Sequence of chain 1.A:
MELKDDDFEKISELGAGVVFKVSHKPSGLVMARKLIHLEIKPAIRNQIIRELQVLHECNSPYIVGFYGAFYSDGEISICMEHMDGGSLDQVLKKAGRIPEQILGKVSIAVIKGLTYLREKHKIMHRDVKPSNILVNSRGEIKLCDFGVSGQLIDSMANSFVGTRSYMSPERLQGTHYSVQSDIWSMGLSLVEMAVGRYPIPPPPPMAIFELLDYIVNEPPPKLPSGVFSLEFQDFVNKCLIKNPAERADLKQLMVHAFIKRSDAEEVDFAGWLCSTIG

The protein below binds the small molecule below.
Small molecule (SMILES): CNS(=O)(=O)Nc1nccc(Cc2c(C)c3ccc(Oc4ncccn4)cc3oc2=O)c1F

Binding-site contacts:
Ligand atom O10 contacts residue VAL151 of chain 1.A at 3.2 Å.
Ligand atom C4 contacts residue LEU58 of chain 1.A at 3.7 Å (hydrophobic).
Ligand atom C2 contacts residue ILE81 of chain 1.A at 3.6 Å (hydrophobic).
Ligand atom C26 contacts residue ASP148 of chain 1.A at 3.6 Å.
Ligand atom O11 contacts residue GLY150 of chain 1.A at 3.5 Å.
Ligand atom F33 contacts residue ILE156 of chain 1.A at 3.1 Å.
Ligand atom C25 contacts residue GLY150 of chain 1.A at 3.6 Å.
Ligand atom N21 contacts residue LEU58 of chain 1.A at 3.6 Å.
Ligand atom C8 contacts residue LEU155 of chain 1.A at 3.6 Å (hydrophobic).
Ligand atom C5 contacts residue PHE149 of chain 1.A at 3.5 Å (hydrophobic).
Ligand atom O32 contacts residue ARG129 of chain 1.A at 3.6 Å.
Ligand atom C18 contacts residue PHE149 of chain 1.A at 3.2 Å (hydrophobic).
Ligand atom C26 contacts residue GLY150 of chain 1.A at 3.3 Å.
Ligand atom C1 contacts residue ILE81 of chain 1.A at 3.6 Å (hydrophobic).
Ligand atom O11 contacts residue SER152 of chain 1.A at 3.0 Å (h-bond).
Ligand atom C23 contacts residue ASN161 of chain 1.A at 3.5 Å.
Ligand atom C19 contacts residue VAL67 of chain 1.A at 3.1 Å (hydrophobic).
Ligand atom C22 contacts residue ASN161 of chain 1.A at 3.5 Å.
Ligand atom C3 contacts residue ASP148 of chain 1.A at 3.2 Å.
Ligand atom N29 contacts residue ARG129 of chain 1.A at 2.9 Å (salt-bridge).
Ligand atom N17 contacts residue ASP148 of chain 1.A at 3.4 Å (salt-bridge).
Ligand atom N27 contacts residue ASN161 of chain 1.A at 3.1 Å (h-bond).
Ligand atom O15 contacts residue LEU58 of chain 1.A at 3.3 Å.
Ligand atom N21 contacts residue MET83 of chain 1.A at 3.3 Å.
Ligand atom C26 contacts residue PHE149 of chain 1.A at 3.5 Å (hydrophobic).
Ligand atom F33 contacts residue ASN161 of chain 1.A at 3.2 Å.
Ligand atom O31 contacts residue ASN161 of chain 1.A at 3.6 Å.
Ligand atom O10 contacts residue PHE149 of chain 1.A at 3.0 Å (h-bond).
Ligand atom O11 contacts residue PHE149 of chain 1.A at 3.4 Å (h-bond).
Ligand atom C9 contacts residue VAL151 of chain 1.A at 3.6 Å (hydrophobic).
Ligand atom C20 contacts residue VAL67 of chain 1.A at 3.3 Å (hydrophobic).
Ligand atom C2 contacts residue ASP148 of chain 1.A at 3.1 Å.
Ligand atom C16 contacts residue LEU58 of chain 1.A at 3.4 Å (hydrophobic).
Ligand atom C22 contacts residue ILE156 of chain 1.A at 3.5 Å (hydrophobic).
Ligand atom C30 contacts residue ASN161 of chain 1.A at 3.6 Å.
Ligand atom O15 contacts residue ILE81 of chain 1.A at 3.0 Å.
Ligand atom C18 contacts residue ASP148 of chain 1.A at 3.4 Å.
Ligand atom C30 contacts residue ASP130 of chain 1.A at 3.6 Å.
Ligand atom C9 contacts residue PHE149 of chain 1.A at 3.1 Å (hydrophobic).
Ligand atom O11 contacts residue VAL151 of chain 1.A at 2.9 Å (h-bond).